Binding-site contacts:
Ligand atom C8 contacts residue ILE98 of chain 1.A at 3.3 Å (hydrophobic).
Ligand atom O7 contacts residue ILE58 of chain 1.A at 3.7 Å.
Ligand atom C4 contacts residue ASN59 of chain 1.A at 4.1 Å.
Ligand atom O7 contacts residue GLN57 of chain 1.A at 3.9 Å.
Ligand atom O1 contacts residue TRP108 of chain 1.A at 3.6 Å.
Ligand atom C7 contacts residue GLN57 of chain 1.A at 4.0 Å.
Ligand atom C1 contacts residue ASP52 of chain 1.A at 4.3 Å.
Ligand atom C3 contacts residue ASN59 of chain 1.A at 4.3 Å.
Ligand atom O1 contacts residue VAL109 of chain 1.A at 3.6 Å.
Ligand atom N2 contacts residue GLN57 of chain 1.A at 3.6 Å (h-bond).
Ligand atom C1 contacts residue GLN57 of chain 1.A at 3.0 Å.
Ligand atom C1 contacts residue GLU35 of chain 1.A at 3.7 Å.
Ligand atom C7 contacts residue ALA107 of chain 1.A at 3.7 Å (hydrophobic).
Ligand atom C3 contacts residue ASP52 of chain 1.A at 4.3 Å.
Ligand atom C4 contacts residue ASP52 of chain 1.A at 3.6 Å.
Ligand atom O7 contacts residue ASN59 of chain 1.A at 3.4 Å (h-bond).
Ligand atom C7 contacts residue TRP108 of chain 1.A at 3.9 Å (hydrophobic).
Ligand atom C2 contacts residue ASP52 of chain 1.A at 4.0 Å.
Ligand atom C8 contacts residue TRP108 of chain 1.A at 3.4 Å (hydrophobic).
Ligand atom C1 contacts residue TRP108 of chain 1.A at 4.1 Å (hydrophobic).
Ligand atom O1 contacts residue ALA107 of chain 1.A at 3.7 Å.
Ligand atom O3 contacts residue ASN59 of chain 1.A at 3.6 Å.
Ligand atom C7 contacts residue ILE58 of chain 1.A at 4.3 Å (hydrophobic).
Ligand atom C3 contacts residue ALA107 of chain 1.A at 3.6 Å (hydrophobic).
Ligand atom O1 contacts residue GLU35 of chain 1.A at 3.1 Å (salt-bridge).
Ligand atom O5 contacts residue ASP52 of chain 1.A at 3.2 Å (salt-bridge).
Ligand atom O7 contacts residue TRP63 of chain 1.A at 3.9 Å.
Ligand atom O5 contacts residue GLU35 of chain 1.A at 3.9 Å.
Ligand atom N2 contacts residue ALA107 of chain 1.A at 3.2 Å (h-bond).
Ligand atom N2 contacts residue TRP108 of chain 1.A at 3.5 Å.
Ligand atom O3 contacts residue ALA107 of chain 1.A at 3.8 Å.
Ligand atom C2 contacts residue ALA107 of chain 1.A at 3.9 Å (hydrophobic).
Ligand atom C6 contacts residue ASN46 of chain 1.A at 3.1 Å.
Ligand atom O6 contacts residue ASP52 of chain 1.A at 3.8 Å.
Ligand atom C8 contacts residue ALA107 of chain 1.A at 3.6 Å (hydrophobic).
Ligand atom C5 contacts residue ASP52 of chain 1.A at 3.4 Å.
Ligand atom C6 contacts residue ASP52 of chain 1.A at 2.6 Å.
Ligand atom O6 contacts residue ASN46 of chain 1.A at 3.4 Å (h-bond).
Ligand atom O5 contacts residue GLN57 of chain 1.A at 3.3 Å (h-bond).
Ligand atom C2 contacts residue GLN57 of chain 1.A at 3.0 Å.

A small-molecule ligand and the protein it binds are described below.
Small molecule (SMILES): CC(=O)N[C@@H]1[C@@H](O)[C@H](O)[C@@H](CO)O[C@@H]1O

Sequence of chain 1.A:
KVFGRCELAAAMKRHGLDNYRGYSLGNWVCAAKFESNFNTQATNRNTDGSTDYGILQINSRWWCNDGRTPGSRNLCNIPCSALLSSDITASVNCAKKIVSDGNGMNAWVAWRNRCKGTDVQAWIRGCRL